Binding-site contacts:
Ligand atom N6 contacts residue DT12 of chain 2.B at 3.1 Å (h-bond).
Ligand atom N1 contacts residue DT12 of chain 2.B at 2.9 Å (h-bond).
Ligand atom N4 contacts residue DG31 of chain 2.D at 2.9 Å (h-bond).
Ligand atom N1 contacts residue DT8 of chain 2.B at 2.5 Å (h-bond).
Ligand atom OP1 contacts residue MET464 of chain 2.A at 3.3 Å.
Ligand atom N6 contacts residue DT11 of chain 2.B at 2.8 Å (h-bond).
Ligand atom N6 contacts residue DG7 of chain 2.B at 2.1 Å (h-bond).
Ligand atom N3 contacts residue DG7 of chain 2.B at 3.1 Å (h-bond).
Ligand atom N3 contacts residue DG31 of chain 2.D at 3.2 Å (h-bond).
Ligand atom OP1 contacts residue THR350 of chain 2.A at 3.3 Å.
Ligand atom C2 contacts residue DC9 of chain 2.B at 3.2 Å.
Ligand atom OP1 contacts residue ARG537 of chain 2.A at 3.3 Å (salt-bridge).
Ligand atom OP1 contacts residue ALA351 of chain 2.A at 2.8 Å (h-bond).
Ligand atom C2 contacts residue DG7 of chain 2.B at 2.0 Å.
Ligand atom N1 contacts residue DT11 of chain 2.B at 2.8 Å (h-bond).
Ligand atom N1 contacts residue DC9 of chain 2.B at 3.2 Å (h-bond).
Ligand atom O2 contacts residue GLN545 of chain 2.A at 3.2 Å (h-bond).
Ligand atom O2 contacts residue DG31 of chain 2.D at 3.1 Å (h-bond).
Ligand atom O3' contacts residue ARG537 of chain 2.A at 3.3 Å.
Ligand atom N4 contacts residue DG13 of chain 2.B at 2.9 Å (h-bond).
Ligand atom O2' contacts residue ASN541 of chain 2.A at 2.5 Å (h-bond).
Ligand atom O4 contacts residue DA10 of chain 2.B at 2.9 Å (h-bond).
Ligand atom C6 contacts residue DT8 of chain 2.B at 3.2 Å.
Ligand atom O6 contacts residue DT8 of chain 2.B at 3.1 Å (h-bond).
Ligand atom C2 contacts residue TYR462 of chain 2.A at 3.3 Å (hydrophobic).
Ligand atom O2' contacts residue THR356 of chain 2.A at 2.9 Å.
Ligand atom N7 contacts residue DT8 of chain 2.B at 2.9 Å (h-bond).
Ligand atom N3 contacts residue DG13 of chain 2.B at 2.9 Å (h-bond).
Ligand atom OP2 contacts residue GLN538 of chain 2.A at 2.9 Å (h-bond).
Ligand atom OP1 contacts residue SER468 of chain 2.A at 2.8 Å (h-bond).
Ligand atom O4' contacts residue MET464 of chain 2.A at 3.3 Å.
Ligand atom O2' contacts residue TYR462 of chain 2.A at 2.7 Å (h-bond).
Ligand atom N3 contacts residue DA10 of chain 2.B at 3.1 Å (h-bond).
Ligand atom O2 contacts residue DG13 of chain 2.B at 2.9 Å (h-bond).
Ligand atom C6 contacts residue DG7 of chain 2.B at 2.3 Å.
Ligand atom C2 contacts residue DG31 of chain 2.D at 3.2 Å.
Ligand atom N3 contacts residue TYR462 of chain 2.A at 3.1 Å.
Ligand atom N2 contacts residue DC9 of chain 2.B at 2.2 Å (h-bond).
Ligand atom OP1 contacts residue HIS534 of chain 2.A at 2.8 Å (h-bond).
Ligand atom N1 contacts residue DG7 of chain 2.B at 2.1 Å (h-bond).

This protein binds this small molecule.
Small molecule (SMILES): Nc1ccn([C@@H]2O[C@H](COP(=O)=O)[C@@H](O[P](=O)(O)OC[C@H]3O[C@@H](n4ccc(N)nc4=O)[C@H](O)[C@@H]3O[P](=O)(O)OC[C@H]3O[C@@H](n4cnc5c(N)ncnc54)[C@H](O)[C@@H]3O[P](=O)(O)OC[C@H]3O[C@@H](n4cnc5c(N)ncnc54)[C@H](O)[C@@H]3O[P](=O)(O)OC[C@H]3O[C@@H](n4ccc(=O)[nH]c4=O)[C@H](O)[C@@H]3O[P](=O)(O)OC[C@H]3O[C@@H](n4cnc5c(=O)nc(N)[nH]c54)[C@H](O)[C@@H]3O[P](=O)(O)OC[C@H]3O[C@@H](n4cnc5c(N)ncnc54)[C@H](O)[C@@H]3O)[C@H]2O)c(=O)n1

Sequence of chain 2.A:
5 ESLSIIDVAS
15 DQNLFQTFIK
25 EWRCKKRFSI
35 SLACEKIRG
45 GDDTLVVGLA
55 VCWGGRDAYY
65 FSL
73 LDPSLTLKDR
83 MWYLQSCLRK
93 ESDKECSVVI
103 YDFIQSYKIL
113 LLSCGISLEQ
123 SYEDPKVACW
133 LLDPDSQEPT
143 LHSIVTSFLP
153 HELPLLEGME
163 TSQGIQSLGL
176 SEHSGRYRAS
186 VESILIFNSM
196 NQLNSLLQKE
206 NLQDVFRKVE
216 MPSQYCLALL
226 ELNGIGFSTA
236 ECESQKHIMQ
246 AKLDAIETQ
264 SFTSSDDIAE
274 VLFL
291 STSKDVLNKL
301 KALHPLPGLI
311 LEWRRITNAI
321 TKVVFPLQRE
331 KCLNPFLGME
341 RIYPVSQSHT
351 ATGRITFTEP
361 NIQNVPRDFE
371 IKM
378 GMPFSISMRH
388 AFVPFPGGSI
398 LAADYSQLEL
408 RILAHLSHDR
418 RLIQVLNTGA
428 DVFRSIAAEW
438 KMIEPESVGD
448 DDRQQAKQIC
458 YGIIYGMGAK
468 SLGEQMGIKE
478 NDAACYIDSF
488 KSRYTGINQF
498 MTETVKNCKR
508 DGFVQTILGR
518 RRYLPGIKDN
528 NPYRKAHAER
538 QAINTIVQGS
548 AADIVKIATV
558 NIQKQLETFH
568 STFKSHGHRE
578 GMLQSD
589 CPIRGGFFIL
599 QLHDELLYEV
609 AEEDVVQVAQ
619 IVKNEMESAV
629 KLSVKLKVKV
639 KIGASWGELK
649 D